Sequence of chain 1.A:
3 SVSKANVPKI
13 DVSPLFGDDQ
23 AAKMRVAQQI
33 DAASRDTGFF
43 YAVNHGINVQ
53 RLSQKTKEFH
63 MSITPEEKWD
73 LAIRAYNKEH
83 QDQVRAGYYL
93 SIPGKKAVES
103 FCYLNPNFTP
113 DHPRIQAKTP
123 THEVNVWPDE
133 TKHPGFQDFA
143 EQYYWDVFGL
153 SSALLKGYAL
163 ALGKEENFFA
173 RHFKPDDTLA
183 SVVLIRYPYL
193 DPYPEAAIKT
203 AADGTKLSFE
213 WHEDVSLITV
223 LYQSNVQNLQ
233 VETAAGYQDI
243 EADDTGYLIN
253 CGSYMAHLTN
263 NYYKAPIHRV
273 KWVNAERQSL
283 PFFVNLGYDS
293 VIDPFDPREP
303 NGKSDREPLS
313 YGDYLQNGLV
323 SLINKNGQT

A protein and the small-molecule ligand that binds it are described below.
Small molecule (SMILES): CC(C)[C@@H](NC(=O)[C@H](CS)NC(=O)CCC[C@H](N)C(=O)O)C(=O)O

Binding-site contacts:
Ligand atom C33 contacts residue FE21 of chain 1.D at 3.8 Å.
Ligand atom S17 contacts residue ASP216 of chain 1.A at 3.0 Å (salt-bridge).
Ligand atom N14 contacts residue TYR91 of chain 1.A at 3.0 Å (h-bond).
Ligand atom O18 contacts residue PHE285 of chain 1.A at 3.4 Å.
Ligand atom C31 contacts residue SER281 of chain 1.A at 3.6 Å.
Ligand atom C16 contacts residue PHE211 of chain 1.A at 3.7 Å (hydrophobic).
Ligand atom C31 contacts residue ILE187 of chain 1.A at 3.8 Å (hydrophobic).
Ligand atom N11 contacts residue PHE285 of chain 1.A at 3.6 Å.
Ligand atom C7 contacts residue LEU324 of chain 1.A at 4.0 Å (hydrophobic).
Ligand atom O42 contacts residue TYR189 of chain 1.A at 3.4 Å.
Ligand atom C4 contacts residue PHE285 of chain 1.A at 4.0 Å (hydrophobic).
Ligand atom C32 contacts residue SER281 of chain 1.A at 3.8 Å.
Ligand atom O43 contacts residue TYR189 of chain 1.A at 2.7 Å (h-bond).
Ligand atom S17 contacts residue FE21 of chain 1.D at 2.4 Å.
Ligand atom C37 contacts residue PRO283 of chain 1.A at 3.9 Å (hydrophobic).
Ligand atom O20 contacts residue ARG87 of chain 1.A at 2.7 Å (salt-bridge).
Ligand atom C30 contacts residue ILE187 of chain 1.A at 3.7 Å (hydrophobic).
Ligand atom O15 contacts residue THR331 of chain 1.A at 3.9 Å.
Ligand atom C3 contacts residue LEU321 of chain 1.A at 3.8 Å (hydrophobic).
Ligand atom C16 contacts residue FE21 of chain 1.D at 3.4 Å.
Ligand atom C1 contacts residue ARG87 of chain 1.A at 3.5 Å.
Ligand atom O18 contacts residue ILE187 of chain 1.A at 3.8 Å.
Ligand atom O42 contacts residue ILE187 of chain 1.A at 4.0 Å.
Ligand atom C33 contacts residue VAL272 of chain 1.A at 4.0 Å (hydrophobic).
Ligand atom C16 contacts residue HIS214 of chain 1.A at 3.2 Å.
Ligand atom O42 contacts residue GLN225 of chain 1.A at 4.0 Å.
Ligand atom O19 contacts residue SER183 of chain 1.A at 2.7 Å (h-bond).
Ligand atom C10 contacts residue LEU324 of chain 1.A at 3.8 Å (hydrophobic).
Ligand atom S17 contacts residue PHE285 of chain 1.A at 3.8 Å.
Ligand atom O18 contacts residue PRO283 of chain 1.A at 3.8 Å.
Ligand atom O20 contacts residue LEU321 of chain 1.A at 4.1 Å.
Ligand atom C1 contacts residue SER183 of chain 1.A at 3.7 Å.
Ligand atom S17 contacts residue HIS214 of chain 1.A at 3.3 Å (h-bond).
Ligand atom N14 contacts residue CYS104 of chain 1.A at 3.9 Å.
Ligand atom C30 contacts residue SER281 of chain 1.A at 3.9 Å.
Ligand atom C31 contacts residue TYR189 of chain 1.A at 3.6 Å (hydrophobic).
Ligand atom O19 contacts residue ARG87 of chain 1.A at 2.8 Å (salt-bridge).
Ligand atom C1 contacts residue CYS104 of chain 1.A at 4.0 Å (hydrophobic).
Ligand atom O42 contacts residue SER281 of chain 1.A at 2.7 Å (h-bond).
Ligand atom C2 contacts residue CYS104 of chain 1.A at 4.0 Å (hydrophobic).